Sequence of chain 2.A:
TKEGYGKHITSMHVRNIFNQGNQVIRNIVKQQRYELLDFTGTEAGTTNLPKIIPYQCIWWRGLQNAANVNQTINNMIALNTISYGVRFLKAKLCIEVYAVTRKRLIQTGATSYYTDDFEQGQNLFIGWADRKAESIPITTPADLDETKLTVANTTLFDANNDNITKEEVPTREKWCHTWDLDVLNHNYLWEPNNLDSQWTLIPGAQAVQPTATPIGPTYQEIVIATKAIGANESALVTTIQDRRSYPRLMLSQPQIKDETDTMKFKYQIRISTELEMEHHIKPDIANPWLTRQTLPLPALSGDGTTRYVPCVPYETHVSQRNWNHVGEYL

The small molecule below binds the protein below.
Small molecule (SMILES): Cc1cn([C@H]2C[C@H](O[P](=O)(O)OC[C@H]3O[C@@H](n4cnc5c4NC=NC5N)C[C@@H]3O[P](=O)(O)OC[C@H]3O[C@@H](n4cnc5c4NC=NC5N)C[C@@H]3O)[C@@H](CO[P](=O)(O)O[C@H]3C[C@H](n4cnc5c4NC=NC5N)O[C@@H]3CO[P](=O)(O)O[C@H]3C[C@H](n4cnc5c4NC=NC5N)O[C@@H]3COP(=O)=O)O2)c(=O)[nH]c1=O.Nc1nc2c(ncn2[C@H]2C[C@H](O)[C@@H](CO[PH](=O)O)O2)c(=O)[nH]1

Binding-site contacts:
Ligand atom OP1 contacts residue GLN20 of chain 2.A at 2.7 Å.
Ligand atom C8 contacts residue GLN20 of chain 2.A at 2.5 Å.
Ligand atom OP1 contacts residue ILE17 of chain 2.A at 3.1 Å (h-bond).
Ligand atom O3' contacts residue GLN20 of chain 2.A at 1.5 Å (h-bond).
Ligand atom OP1 contacts residue ASN16 of chain 2.A at 1.1 Å (h-bond).
Ligand atom C5 contacts residue ARG26 of chain 2.A at 2.9 Å.
Ligand atom O5' contacts residue ASN19 of chain 2.A at 3.0 Å.
Ligand atom OP2 contacts residue GLN20 of chain 2.A at 1.9 Å (h-bond).
Ligand atom N9 contacts residue GLN20 of chain 2.A at 3.1 Å (h-bond).
Ligand atom O3' contacts residue ASN19 of chain 2.A at 2.4 Å.
Ligand atom C4' contacts residue ASN16 of chain 2.A at 2.9 Å.
Ligand atom N6 contacts residue ARG26 of chain 2.A at 2.6 Å.
Ligand atom C2' contacts residue ASN22 of chain 2.A at 2.7 Å.
Ligand atom OP2 contacts residue ASN19 of chain 2.A at 2.4 Å.
Ligand atom C3' contacts residue GLN20 of chain 2.A at 2.9 Å.
Ligand atom C2' contacts residue GLN20 of chain 2.A at 2.7 Å.
Ligand atom P contacts residue ASN16 of chain 2.A at 2.2 Å.
Ligand atom OP1 contacts residue VAL24 of chain 2.A at 2.7 Å.
Ligand atom C4 contacts residue VAL14 of chain 2.A at 3.1 Å (hydrophobic).
Ligand atom C5 contacts residue VAL14 of chain 2.A at 2.7 Å (hydrophobic).
Ligand atom N3 contacts residue ARG26 of chain 2.A at 1.8 Å (salt-bridge).
Ligand atom OP2 contacts residue GLU328 of chain 1.A at 3.0 Å (salt-bridge).
Ligand atom OP2 contacts residue ASN16 of chain 2.A at 2.9 Å (h-bond).
Ligand atom C6 contacts residue ARG26 of chain 2.A at 2.2 Å.
Ligand atom C2 contacts residue ARG26 of chain 2.A at 1.2 Å.
Ligand atom C4 contacts residue ARG26 of chain 2.A at 2.8 Å.
Ligand atom C1' contacts residue GLN20 of chain 2.A at 3.1 Å.
Ligand atom N1 contacts residue ARG26 of chain 2.A at 2.0 Å (salt-bridge).
Ligand atom OP2 contacts residue ILE17 of chain 2.A at 2.1 Å.
Ligand atom OP2 contacts residue GLY21 of chain 2.A at 2.3 Å (h-bond).
Ligand atom C6 contacts residue VAL14 of chain 2.A at 2.9 Å (hydrophobic).
Ligand atom C3' contacts residue ASN22 of chain 2.A at 2.9 Å.
Ligand atom O4' contacts residue ASN16 of chain 2.A at 2.8 Å (h-bond).
Ligand atom OP2 contacts residue ASN22 of chain 2.A at 2.7 Å (h-bond).
Ligand atom OP1 contacts residue ARG15 of chain 2.A at 2.7 Å (salt-bridge).
Ligand atom P contacts residue ASN19 of chain 2.A at 3.0 Å.
Ligand atom P contacts residue GLN20 of chain 2.A at 2.0 Å.
Ligand atom P contacts residue ILE17 of chain 2.A at 3.0 Å.
Ligand atom OP1 contacts residue ASN22 of chain 2.A at 2.6 Å (h-bond).
Ligand atom C5' contacts residue ASN19 of chain 2.A at 2.1 Å.

Sequence of chain 1.A:
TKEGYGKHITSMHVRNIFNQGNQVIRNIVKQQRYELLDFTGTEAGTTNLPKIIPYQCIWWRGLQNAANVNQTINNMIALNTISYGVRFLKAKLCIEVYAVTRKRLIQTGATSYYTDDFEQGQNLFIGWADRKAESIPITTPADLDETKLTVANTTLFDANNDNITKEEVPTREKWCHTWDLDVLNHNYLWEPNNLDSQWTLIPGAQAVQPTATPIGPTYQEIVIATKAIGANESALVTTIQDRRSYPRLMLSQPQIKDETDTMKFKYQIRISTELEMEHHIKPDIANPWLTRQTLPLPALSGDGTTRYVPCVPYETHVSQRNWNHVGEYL